Sequence of chain 13.A:
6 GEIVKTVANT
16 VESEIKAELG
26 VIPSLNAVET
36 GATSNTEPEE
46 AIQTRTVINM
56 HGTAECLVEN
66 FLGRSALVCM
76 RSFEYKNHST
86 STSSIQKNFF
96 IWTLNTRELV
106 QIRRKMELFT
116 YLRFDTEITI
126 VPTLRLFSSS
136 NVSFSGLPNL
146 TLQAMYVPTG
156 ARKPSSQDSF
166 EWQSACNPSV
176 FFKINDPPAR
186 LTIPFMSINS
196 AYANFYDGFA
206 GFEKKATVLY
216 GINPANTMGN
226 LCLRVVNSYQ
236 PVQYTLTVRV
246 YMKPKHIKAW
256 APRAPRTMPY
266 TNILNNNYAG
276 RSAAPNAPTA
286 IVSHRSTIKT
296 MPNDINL

Binding-site contacts:
Ligand atom C4 contacts residue TYR197 of chain 13.A at 3.6 Å (hydrophobic).
Ligand atom C3 contacts residue TYR197 of chain 13.A at 3.7 Å (hydrophobic).
Ligand atom O1A contacts residue LEU226 of chain 13.A at 3.8 Å.
Ligand atom C6C contacts residue ILE123 of chain 13.A at 3.6 Å (hydrophobic).
Ligand atom C31 contacts residue TYR197 of chain 13.A at 3.7 Å (hydrophobic).
Ligand atom C2C contacts residue THR101 of chain 13.A at 3.8 Å.
Ligand atom C7C contacts residue ILE123 of chain 13.A at 3.5 Å (hydrophobic).
Ligand atom C5A contacts residue VAL175 of chain 13.A at 3.9 Å (hydrophobic).
Ligand atom C6B contacts residue ILE188 of chain 13.A at 3.7 Å (hydrophobic).
Ligand atom C2A contacts residue LEU186 of chain 13.A at 3.7 Å (hydrophobic).
Ligand atom C5 contacts residue TYR197 of chain 13.A at 3.8 Å (hydrophobic).
Ligand atom C31 contacts residue ASN199 of chain 13.A at 3.4 Å.
Ligand atom O1A contacts residue LEU186 of chain 13.A at 3.7 Å.
Ligand atom N3A contacts residue TYR151 of chain 13.A at 3.3 Å.
Ligand atom C4A contacts residue LEU186 of chain 13.A at 3.9 Å (hydrophobic).
Ligand atom C5A contacts residue LEU186 of chain 13.A at 3.6 Å (hydrophobic).
Ligand atom C4C contacts residue THR121 of chain 13.A at 3.7 Å.
Ligand atom C4A contacts residue TYR151 of chain 13.A at 3.8 Å (hydrophobic).
Ligand atom O1 contacts residue MET223 of chain 13.A at 3.6 Å (h-bond).
Ligand atom C3B contacts residue ILE123 of chain 13.A at 3.9 Å (hydrophobic).
Ligand atom O1 contacts residue TYR197 of chain 13.A at 3.9 Å.
Ligand atom C7C contacts residue LEU99 of chain 13.A at 3.5 Å (hydrophobic).
Ligand atom O1B contacts residue TRP97 of chain 13.A at 3.6 Å.
Ligand atom C5C contacts residue THR101 of chain 13.A at 3.7 Å.
Ligand atom O1B contacts residue LEU99 of chain 13.A at 3.1 Å.
Ligand atom O1A contacts residue ALA149 of chain 13.A at 3.7 Å.
Ligand atom C2B contacts residue ILE123 of chain 13.A at 3.5 Å (hydrophobic).
Ligand atom C5C contacts residue LEU99 of chain 13.A at 3.6 Å (hydrophobic).
Ligand atom C6C contacts residue LEU99 of chain 13.A at 3.6 Å (hydrophobic).
Ligand atom C2B contacts residue LEU226 of chain 13.A at 3.6 Å (hydrophobic).
Ligand atom C5A contacts residue ALA149 of chain 13.A at 3.2 Å (hydrophobic).
Ligand atom N2 contacts residue ASN221 of chain 13.A at 3.9 Å.
Ligand atom C4A contacts residue PRO173 of chain 13.A at 3.3 Å (hydrophobic).
Ligand atom C5B contacts residue ILE188 of chain 13.A at 3.6 Å (hydrophobic).
Ligand atom C4B contacts residue LEU226 of chain 13.A at 3.9 Å (hydrophobic).
Ligand atom C1B contacts residue LEU99 of chain 13.A at 3.9 Å (hydrophobic).
Ligand atom C5A contacts residue PRO173 of chain 13.A at 3.5 Å (hydrophobic).
Ligand atom C1C contacts residue TYR197 of chain 13.A at 3.7 Å (hydrophobic).
Ligand atom C3B contacts residue LEU226 of chain 13.A at 3.5 Å (hydrophobic).
Ligand atom C6C contacts residue TRP97 of chain 13.A at 3.9 Å (hydrophobic).

Sequence of chain 13.C:
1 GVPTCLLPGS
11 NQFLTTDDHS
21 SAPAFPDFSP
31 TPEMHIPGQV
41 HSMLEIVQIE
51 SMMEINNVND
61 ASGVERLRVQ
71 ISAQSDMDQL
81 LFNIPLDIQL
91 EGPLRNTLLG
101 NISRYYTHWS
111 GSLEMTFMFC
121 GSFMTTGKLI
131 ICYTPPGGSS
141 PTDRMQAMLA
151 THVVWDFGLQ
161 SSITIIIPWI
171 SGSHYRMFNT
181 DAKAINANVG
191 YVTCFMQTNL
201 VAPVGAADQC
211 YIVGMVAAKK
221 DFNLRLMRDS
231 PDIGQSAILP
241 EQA

The small molecule below binds the protein below.
Small molecule (SMILES): Cc1cc(CCCCCCCOc2ccc(C3=NCCO3)cc2)on1